Binding-site contacts:
Ligand atom N2 contacts residue ASN118 of chain 1.A at 2.8 Å (h-bond).
Ligand atom C7 contacts residue GLU166 of chain 1.A at 4.2 Å.
Ligand atom O3 contacts residue ASP4 of chain 1.B at 2.9 Å (salt-bridge).
Ligand atom C2 contacts residue ASN118 of chain 1.A at 2.1 Å.
Ligand atom C8 contacts residue HIS167 of chain 1.A at 4.1 Å.
Ligand atom C8 contacts residue TRP168 of chain 1.A at 3.3 Å (hydrophobic).
Ligand atom O7 contacts residue HIS167 of chain 1.A at 4.0 Å.
Ligand atom C1 contacts residue GLU166 of chain 1.A at 4.2 Å.
Ligand atom C7 contacts residue TRP168 of chain 1.A at 3.5 Å (hydrophobic).
Ligand atom C1 contacts residue ASN118 of chain 1.A at 1.4 Å.
Ligand atom N2 contacts residue VAL116 of chain 1.A at 4.5 Å.
Ligand atom C6 contacts residue ASP4 of chain 1.B at 3.4 Å.
Ligand atom C8 contacts residue GLU166 of chain 1.A at 4.1 Å.
Ligand atom C8 contacts residue VAL117 of chain 1.A at 4.4 Å (hydrophobic).
Ligand atom C3 contacts residue ASP4 of chain 1.B at 4.1 Å.
Ligand atom O7 contacts residue ASN118 of chain 1.A at 3.3 Å (h-bond).
Ligand atom O5 contacts residue ASN118 of chain 1.A at 2.4 Å (h-bond).
Ligand atom C2 contacts residue GLU166 of chain 1.A at 4.2 Å.
Ligand atom C6 contacts residue ASN118 of chain 1.A at 4.5 Å.
Ligand atom C5 contacts residue ASN118 of chain 1.A at 3.6 Å.
Ligand atom N2 contacts residue TRP168 of chain 1.A at 3.9 Å.
Ligand atom O7 contacts residue TRP168 of chain 1.A at 4.0 Å.
Ligand atom O5 contacts residue ASP4 of chain 1.B at 4.1 Å.
Ligand atom O7 contacts residue GLU166 of chain 1.A at 3.6 Å.
Ligand atom O3 contacts residue TRP168 of chain 1.A at 3.5 Å (h-bond).
Ligand atom C4 contacts residue ASN118 of chain 1.A at 3.9 Å.
Ligand atom C8 contacts residue VAL116 of chain 1.A at 3.6 Å (hydrophobic).
Ligand atom C3 contacts residue ASN118 of chain 1.A at 3.5 Å.
Ligand atom O5 contacts residue GLU166 of chain 1.A at 4.3 Å.
Ligand atom C5 contacts residue ASP4 of chain 1.B at 4.4 Å.
Ligand atom O6 contacts residue ASP4 of chain 1.B at 4.2 Å.
Ligand atom C7 contacts residue ASN118 of chain 1.A at 3.3 Å.

Sequence of chain 1.A:
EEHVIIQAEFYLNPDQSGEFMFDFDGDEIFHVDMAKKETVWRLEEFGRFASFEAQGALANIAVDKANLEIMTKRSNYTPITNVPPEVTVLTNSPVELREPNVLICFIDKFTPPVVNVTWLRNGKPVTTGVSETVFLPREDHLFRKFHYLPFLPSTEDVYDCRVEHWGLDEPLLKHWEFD

Sequence of chain 1.B:
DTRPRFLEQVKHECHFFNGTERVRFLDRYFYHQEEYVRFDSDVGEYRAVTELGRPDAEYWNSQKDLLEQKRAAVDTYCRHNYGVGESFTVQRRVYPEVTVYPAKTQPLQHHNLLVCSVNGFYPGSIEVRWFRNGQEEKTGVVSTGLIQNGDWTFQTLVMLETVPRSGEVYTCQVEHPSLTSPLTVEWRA

This small molecule binds to this protein.
Small molecule (SMILES): CC(=O)N[C@H]1[C@H](O[C@H]2[C@H](O)[C@@H](NC(C)=O)CO[C@@H]2CO)O[C@H](CO)[C@@H](O)[C@@H]1O